Binding-site contacts:
Ligand atom CAD contacts residue ALA279 of chain 1.E at 3.2 Å (hydrophobic).
Ligand atom CAC contacts residue HEM1 of chain 1.U at 3.0 Å.
Ligand atom CAE contacts residue VAL348 of chain 1.E at 4.4 Å (hydrophobic).
Ligand atom CAF contacts residue THR283 of chain 1.E at 3.4 Å.
Ligand atom CAM contacts residue ALA279 of chain 1.E at 4.2 Å (hydrophobic).
Ligand atom CAJ contacts residue PHE278 of chain 1.E at 3.5 Å (hydrophobic).
Ligand atom CAM contacts residue LEU344 of chain 1.E at 4.3 Å (hydrophobic).
Ligand atom CAF contacts residue ALA279 of chain 1.E at 3.6 Å (hydrophobic).
Ligand atom CAG contacts residue PHE187 of chain 1.E at 4.0 Å (hydrophobic).
Ligand atom NAL contacts residue THR283 of chain 1.E at 4.1 Å.
Ligand atom CAD contacts residue THR283 of chain 1.E at 3.1 Å.
Ligand atom CAC contacts residue ALA279 of chain 1.E at 4.2 Å (hydrophobic).
Ligand atom CAD contacts residue HEM1 of chain 1.U at 3.1 Å.
Ligand atom CAK contacts residue PHE187 of chain 1.E at 3.8 Å (hydrophobic).
Ligand atom CAE contacts residue LEU344 of chain 1.E at 3.8 Å (hydrophobic).
Ligand atom CAN contacts residue PHE187 of chain 1.E at 4.1 Å (hydrophobic).
Ligand atom CAJ contacts residue ALA279 of chain 1.E at 4.2 Å (hydrophobic).
Ligand atom CAE contacts residue ALA279 of chain 1.E at 4.5 Å (hydrophobic).
Ligand atom NAL contacts residue ALA279 of chain 1.E at 3.8 Å.
Ligand atom CAC contacts residue LEU344 of chain 1.E at 4.2 Å (hydrophobic).
Ligand atom CAM contacts residue THR283 of chain 1.E at 4.2 Å.
Ligand atom CAO contacts residue PHE278 of chain 1.E at 3.8 Å (hydrophobic).
Ligand atom CAE contacts residue HEM1 of chain 1.U at 4.3 Å.
Ligand atom NAL contacts residue HEM1 of chain 1.U at 2.3 Å.
Ligand atom CAH contacts residue PHE278 of chain 1.E at 4.0 Å (hydrophobic).
Ligand atom CAH contacts residue ALA279 of chain 1.E at 3.8 Å (hydrophobic).

This small molecule binds to this protein.
Small molecule (SMILES): O=[N+]([O-])c1ccc(Cc2ccncc2)cc1

Sequence of chain 1.E:
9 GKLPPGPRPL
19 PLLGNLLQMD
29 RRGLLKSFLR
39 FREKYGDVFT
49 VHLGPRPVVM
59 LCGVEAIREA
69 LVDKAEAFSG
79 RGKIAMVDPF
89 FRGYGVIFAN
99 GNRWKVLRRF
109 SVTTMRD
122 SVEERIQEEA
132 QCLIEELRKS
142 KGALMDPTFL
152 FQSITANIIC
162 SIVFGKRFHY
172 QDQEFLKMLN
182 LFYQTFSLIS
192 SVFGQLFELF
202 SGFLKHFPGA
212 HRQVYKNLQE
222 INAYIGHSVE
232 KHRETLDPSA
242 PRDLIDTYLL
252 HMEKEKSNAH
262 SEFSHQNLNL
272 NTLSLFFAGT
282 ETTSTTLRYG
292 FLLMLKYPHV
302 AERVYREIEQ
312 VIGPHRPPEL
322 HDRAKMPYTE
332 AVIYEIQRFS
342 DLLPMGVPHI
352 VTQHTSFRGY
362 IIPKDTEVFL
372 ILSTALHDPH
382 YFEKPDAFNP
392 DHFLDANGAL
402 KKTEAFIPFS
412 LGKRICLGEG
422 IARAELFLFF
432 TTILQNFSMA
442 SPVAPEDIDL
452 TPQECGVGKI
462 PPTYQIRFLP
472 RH